The protein below binds the small molecule below.
Small molecule (SMILES): CC(=O)N[C@@H]1[C@@H](O)[C@H](O)[C@@H](CO)O[C@H]1O

Binding-site contacts:
Ligand atom C1 contacts residue THR477 of chain 1.I at 3.9 Å.
Ligand atom O5 contacts residue GLU471 of chain 1.I at 3.5 Å.
Ligand atom C4 contacts residue ASN475 of chain 1.I at 4.3 Å.
Ligand atom O5 contacts residue SER472 of chain 1.I at 3.8 Å.
Ligand atom C2 contacts residue ASN475 of chain 1.I at 2.5 Å.
Ligand atom O6 contacts residue SER472 of chain 1.I at 4.4 Å.
Ligand atom C5 contacts residue SER472 of chain 1.I at 4.5 Å.
Ligand atom O5 contacts residue THR477 of chain 1.I at 4.3 Å.
Ligand atom C5 contacts residue ASN475 of chain 1.I at 3.7 Å.
Ligand atom O7 contacts residue ASN475 of chain 1.I at 3.5 Å (h-bond).
Ligand atom N2 contacts residue ASN475 of chain 1.I at 2.9 Å (h-bond).
Ligand atom C8 contacts residue ASN475 of chain 1.I at 3.3 Å.
Ligand atom C1 contacts residue GLU471 of chain 1.I at 4.0 Å.
Ligand atom C6 contacts residue GLU471 of chain 1.I at 4.3 Å.
Ligand atom C5 contacts residue GLU471 of chain 1.I at 4.5 Å.
Ligand atom C6 contacts residue SER472 of chain 1.I at 4.4 Å.
Ligand atom O5 contacts residue ASN475 of chain 1.I at 2.4 Å (h-bond).
Ligand atom C7 contacts residue ASN475 of chain 1.I at 3.3 Å.
Ligand atom C1 contacts residue ASN475 of chain 1.I at 1.4 Å.
Ligand atom C1 contacts residue SER472 of chain 1.I at 4.2 Å.
Ligand atom N2 contacts residue THR477 of chain 1.I at 4.2 Å.
Ligand atom C3 contacts residue ASN475 of chain 1.I at 3.8 Å.

Sequence of chain 1.I:
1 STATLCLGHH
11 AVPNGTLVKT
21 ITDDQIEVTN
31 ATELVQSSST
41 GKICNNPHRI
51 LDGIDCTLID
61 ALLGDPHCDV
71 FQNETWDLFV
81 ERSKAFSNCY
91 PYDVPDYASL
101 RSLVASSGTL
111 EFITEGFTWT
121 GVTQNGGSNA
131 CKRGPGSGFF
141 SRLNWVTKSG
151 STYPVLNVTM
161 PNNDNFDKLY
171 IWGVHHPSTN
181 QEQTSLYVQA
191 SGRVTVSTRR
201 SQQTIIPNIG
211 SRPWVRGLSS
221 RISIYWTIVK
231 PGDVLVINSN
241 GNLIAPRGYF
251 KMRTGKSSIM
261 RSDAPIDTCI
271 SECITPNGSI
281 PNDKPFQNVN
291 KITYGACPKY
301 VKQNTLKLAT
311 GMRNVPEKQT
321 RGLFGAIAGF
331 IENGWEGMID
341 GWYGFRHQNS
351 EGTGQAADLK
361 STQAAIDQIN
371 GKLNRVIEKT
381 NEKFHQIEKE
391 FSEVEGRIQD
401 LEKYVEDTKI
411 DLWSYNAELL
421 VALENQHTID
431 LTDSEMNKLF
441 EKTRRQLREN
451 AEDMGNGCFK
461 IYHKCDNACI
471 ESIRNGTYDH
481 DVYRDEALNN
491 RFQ